The small molecule below binds the protein below.
Small molecule (SMILES): CC(=O)N[C@@H]1[C@@H](O)[C@H](O)[C@@H](CO)O[C@H]1O

Sequence of chain 1.A:
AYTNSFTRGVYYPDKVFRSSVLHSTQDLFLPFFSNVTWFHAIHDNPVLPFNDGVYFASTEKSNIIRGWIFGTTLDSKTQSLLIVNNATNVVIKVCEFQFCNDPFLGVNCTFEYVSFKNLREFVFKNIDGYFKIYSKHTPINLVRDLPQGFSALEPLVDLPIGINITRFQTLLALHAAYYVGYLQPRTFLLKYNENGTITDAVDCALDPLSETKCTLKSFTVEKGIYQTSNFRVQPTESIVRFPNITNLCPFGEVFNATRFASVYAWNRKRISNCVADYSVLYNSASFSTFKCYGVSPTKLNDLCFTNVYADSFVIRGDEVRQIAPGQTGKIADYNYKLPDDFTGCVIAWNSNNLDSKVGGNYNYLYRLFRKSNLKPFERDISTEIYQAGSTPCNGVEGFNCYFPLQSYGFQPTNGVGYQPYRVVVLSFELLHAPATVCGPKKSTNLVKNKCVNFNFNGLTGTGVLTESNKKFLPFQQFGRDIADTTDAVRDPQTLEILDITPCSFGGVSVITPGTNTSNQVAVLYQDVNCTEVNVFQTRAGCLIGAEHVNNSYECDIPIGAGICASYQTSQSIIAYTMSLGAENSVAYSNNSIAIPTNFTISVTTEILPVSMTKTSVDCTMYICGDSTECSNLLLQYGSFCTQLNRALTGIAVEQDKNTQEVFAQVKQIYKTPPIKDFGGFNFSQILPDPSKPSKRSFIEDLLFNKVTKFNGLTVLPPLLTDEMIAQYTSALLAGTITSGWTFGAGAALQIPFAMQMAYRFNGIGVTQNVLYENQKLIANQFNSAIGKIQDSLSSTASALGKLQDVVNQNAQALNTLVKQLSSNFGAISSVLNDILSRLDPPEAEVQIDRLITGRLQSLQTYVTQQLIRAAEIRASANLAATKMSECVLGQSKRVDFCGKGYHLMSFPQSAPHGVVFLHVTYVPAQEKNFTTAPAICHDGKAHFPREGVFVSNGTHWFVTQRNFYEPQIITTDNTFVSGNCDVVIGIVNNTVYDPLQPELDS

Sequence of chain 1.B:
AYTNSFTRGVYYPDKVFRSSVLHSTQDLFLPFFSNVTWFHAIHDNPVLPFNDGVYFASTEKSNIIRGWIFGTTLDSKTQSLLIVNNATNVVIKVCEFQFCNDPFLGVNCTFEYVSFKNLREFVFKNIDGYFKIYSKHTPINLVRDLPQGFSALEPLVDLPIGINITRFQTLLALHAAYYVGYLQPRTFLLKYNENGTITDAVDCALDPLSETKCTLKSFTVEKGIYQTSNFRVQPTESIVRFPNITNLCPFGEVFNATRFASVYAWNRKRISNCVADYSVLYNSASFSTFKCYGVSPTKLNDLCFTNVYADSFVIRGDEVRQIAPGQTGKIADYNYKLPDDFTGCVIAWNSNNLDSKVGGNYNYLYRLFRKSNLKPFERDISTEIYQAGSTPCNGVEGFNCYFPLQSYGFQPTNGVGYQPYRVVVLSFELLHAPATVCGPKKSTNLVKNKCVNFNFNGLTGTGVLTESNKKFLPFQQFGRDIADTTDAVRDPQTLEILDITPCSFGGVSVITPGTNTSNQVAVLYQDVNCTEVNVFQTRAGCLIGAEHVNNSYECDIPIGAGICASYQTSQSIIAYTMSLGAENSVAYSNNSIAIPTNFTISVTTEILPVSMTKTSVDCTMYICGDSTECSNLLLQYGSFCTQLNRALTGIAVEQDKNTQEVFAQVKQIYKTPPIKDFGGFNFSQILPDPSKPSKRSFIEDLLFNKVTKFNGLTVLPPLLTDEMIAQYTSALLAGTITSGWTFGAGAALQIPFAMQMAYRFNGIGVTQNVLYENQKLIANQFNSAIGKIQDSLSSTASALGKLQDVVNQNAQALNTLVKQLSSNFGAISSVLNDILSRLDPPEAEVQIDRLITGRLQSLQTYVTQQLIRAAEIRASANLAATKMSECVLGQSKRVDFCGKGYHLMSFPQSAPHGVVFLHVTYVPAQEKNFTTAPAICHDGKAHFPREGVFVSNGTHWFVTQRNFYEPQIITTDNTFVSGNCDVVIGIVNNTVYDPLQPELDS

Binding-site contacts:
Ligand atom C8 contacts residue GLY1131 of chain 1.A at 3.5 Å.
Ligand atom C2 contacts residue ASN709 of chain 1.A at 2.5 Å.
Ligand atom N2 contacts residue ASN709 of chain 1.A at 2.9 Å (h-bond).
Ligand atom C3 contacts residue ASN709 of chain 1.A at 3.8 Å.
Ligand atom C5 contacts residue ASN709 of chain 1.A at 3.7 Å.
Ligand atom C1 contacts residue ASN709 of chain 1.A at 1.4 Å.
Ligand atom O5 contacts residue ASN709 of chain 1.A at 2.4 Å (h-bond).
Ligand atom C7 contacts residue ASN709 of chain 1.A at 3.2 Å.
Ligand atom O7 contacts residue ASN709 of chain 1.A at 3.1 Å (h-bond).
Ligand atom O6 contacts residue ASP796 of chain 1.B at 4.4 Å.
Ligand atom C8 contacts residue ASN709 of chain 1.A at 4.4 Å.
Ligand atom C4 contacts residue ASN709 of chain 1.A at 4.2 Å.